A protein and the small-molecule ligand that binds it are described below.
Small molecule (SMILES): CC(=O)N[C@H]1[C@H](O[C@H]2[C@H](O)[C@@H](NC(C)=O)CO[C@@H]2CO)O[C@H](CO)[C@@H](O)[C@@H]1O

Binding-site contacts:
Ligand atom N2 contacts residue ASN65 of chain 4.B at 2.8 Å (h-bond).
Ligand atom C5 contacts residue ASN65 of chain 4.B at 3.6 Å.
Ligand atom C7 contacts residue ASN65 of chain 4.B at 3.1 Å.
Ligand atom O7 contacts residue ASN65 of chain 4.B at 3.1 Å (h-bond).
Ligand atom C7 contacts residue ILE361 of chain 4.B at 4.0 Å (hydrophobic).
Ligand atom O5 contacts residue ASN65 of chain 4.B at 2.3 Å (h-bond).
Ligand atom C4 contacts residue ASN65 of chain 4.B at 4.2 Å.
Ligand atom C8 contacts residue ASN65 of chain 4.B at 4.4 Å.
Ligand atom C3 contacts residue ASN65 of chain 4.B at 3.7 Å.
Ligand atom C2 contacts residue ASN65 of chain 4.B at 2.3 Å.
Ligand atom C8 contacts residue ILE392 of chain 4.B at 3.9 Å (hydrophobic).
Ligand atom C8 contacts residue ILE361 of chain 4.B at 3.8 Å (hydrophobic).
Ligand atom C8 contacts residue LYS62 of chain 4.B at 4.4 Å.
Ligand atom N2 contacts residue ILE361 of chain 4.B at 4.1 Å.
Ligand atom C1 contacts residue ASN65 of chain 4.B at 1.4 Å.
Ligand atom O7 contacts residue LYS62 of chain 4.B at 4.1 Å.

Sequence of chain 4.B:
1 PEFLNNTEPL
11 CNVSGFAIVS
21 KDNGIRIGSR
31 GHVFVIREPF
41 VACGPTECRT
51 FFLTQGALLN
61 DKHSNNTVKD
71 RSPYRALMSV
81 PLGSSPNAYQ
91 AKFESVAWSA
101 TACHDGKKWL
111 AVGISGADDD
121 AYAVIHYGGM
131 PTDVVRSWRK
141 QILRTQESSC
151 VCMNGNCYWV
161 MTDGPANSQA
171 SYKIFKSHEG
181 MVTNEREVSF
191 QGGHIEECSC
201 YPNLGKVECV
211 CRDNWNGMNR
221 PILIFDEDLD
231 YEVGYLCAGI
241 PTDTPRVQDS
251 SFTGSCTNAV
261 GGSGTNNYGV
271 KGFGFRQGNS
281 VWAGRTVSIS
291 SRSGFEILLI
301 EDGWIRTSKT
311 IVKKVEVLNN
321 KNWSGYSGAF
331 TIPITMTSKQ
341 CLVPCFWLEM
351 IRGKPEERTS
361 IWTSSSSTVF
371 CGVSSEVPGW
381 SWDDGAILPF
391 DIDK